Sequence of chain 26.A:
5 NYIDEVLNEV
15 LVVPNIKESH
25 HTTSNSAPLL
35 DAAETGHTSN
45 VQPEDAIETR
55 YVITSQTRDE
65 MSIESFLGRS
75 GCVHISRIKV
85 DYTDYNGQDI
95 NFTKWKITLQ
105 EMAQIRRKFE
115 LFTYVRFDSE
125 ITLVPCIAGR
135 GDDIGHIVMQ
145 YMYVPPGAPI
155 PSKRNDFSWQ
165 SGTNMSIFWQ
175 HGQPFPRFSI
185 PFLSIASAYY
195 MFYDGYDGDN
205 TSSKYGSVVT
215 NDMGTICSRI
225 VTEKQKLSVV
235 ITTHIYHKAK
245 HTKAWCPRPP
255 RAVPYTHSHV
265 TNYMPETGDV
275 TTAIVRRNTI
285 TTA

A protein and the small-molecule ligand that binds it are described below.
Small molecule (SMILES): COc1ccc(N2CCN(c3cccc(C)c3)CC2)nn1

Binding-site contacts:
Ligand atom C10 contacts residue HIS241 of chain 26.A at 3.6 Å.
Ligand atom C17 contacts residue TYR147 of chain 26.A at 4.0 Å (hydrophobic).
Ligand atom C10 contacts residue SER123 of chain 26.A at 4.2 Å.
Ligand atom C1 contacts residue TYR193 of chain 26.A at 3.8 Å (hydrophobic).
Ligand atom C13 contacts residue THR102 of chain 26.A at 4.3 Å.
Ligand atom C13 contacts residue ILE101 of chain 26.A at 3.4 Å (hydrophobic).
Ligand atom C17 contacts residue ILE101 of chain 26.A at 3.8 Å (hydrophobic).
Ligand atom N4 contacts residue TYR193 of chain 26.A at 3.5 Å.
Ligand atom C14 contacts residue LEU187 of chain 26.A at 4.3 Å (hydrophobic).
Ligand atom C19 contacts residue ILE125 of chain 26.A at 3.2 Å (hydrophobic).
Ligand atom C14 contacts residue ILE101 of chain 26.A at 4.1 Å (hydrophobic).
Ligand atom C14 contacts residue MET217 of chain 26.A at 3.9 Å (hydrophobic).
Ligand atom C18 contacts residue ILE220 of chain 26.A at 4.3 Å (hydrophobic).
Ligand atom C21 contacts residue ILE220 of chain 26.A at 3.5 Å (hydrophobic).
Ligand atom C20 contacts residue ILE125 of chain 26.A at 3.4 Å (hydrophobic).
Ligand atom C8 contacts residue LEU103 of chain 26.A at 3.1 Å (hydrophobic).
Ligand atom C11 contacts residue HIS241 of chain 26.A at 3.7 Å.
Ligand atom C3 contacts residue LEU103 of chain 26.A at 4.2 Å (hydrophobic).
Ligand atom C8 contacts residue PHE121 of chain 26.A at 4.3 Å (hydrophobic).
Ligand atom O2 contacts residue MET195 of chain 26.A at 4.4 Å.
Ligand atom C6 contacts residue THR102 of chain 26.A at 4.3 Å.
Ligand atom C7 contacts residue THR102 of chain 26.A at 4.2 Å.
Ligand atom C1 contacts residue TYR194 of chain 26.A at 4.2 Å (hydrophobic).
Ligand atom C3 contacts residue PHE121 of chain 26.A at 4.4 Å (hydrophobic).
Ligand atom N5 contacts residue TYR193 of chain 26.A at 4.0 Å.
Ligand atom C1 contacts residue MET195 of chain 26.A at 4.3 Å (hydrophobic).
Ligand atom C7 contacts residue LEU103 of chain 26.A at 3.2 Å (hydrophobic).
Ligand atom C16 contacts residue TYR147 of chain 26.A at 4.3 Å (hydrophobic).
Ligand atom N5 contacts residue MET217 of chain 26.A at 3.3 Å (h-bond).
Ligand atom C17 contacts residue ILE220 of chain 26.A at 3.9 Å (hydrophobic).
Ligand atom C1 contacts residue ASN215 of chain 26.A at 3.6 Å.
Ligand atom C3 contacts residue TYR193 of chain 26.A at 3.8 Å (hydrophobic).
Ligand atom O2 contacts residue TYR193 of chain 26.A at 3.4 Å.
Ligand atom C18 contacts residue ILE125 of chain 26.A at 4.2 Å (hydrophobic).
Ligand atom C21 contacts residue ILE101 of chain 26.A at 4.0 Å (hydrophobic).
Ligand atom C21 contacts residue TYR147 of chain 26.A at 2.7 Å (hydrophobic).
Ligand atom C18 contacts residue PHE182 of chain 26.A at 4.0 Å (hydrophobic).
Ligand atom C15 contacts residue ILE101 of chain 26.A at 4.1 Å (hydrophobic).
Ligand atom N4 contacts residue MET217 of chain 26.A at 3.3 Å.
Ligand atom C16 contacts residue ILE101 of chain 26.A at 3.5 Å (hydrophobic).